A protein and the small-molecule ligand that binds it are described below.
Small molecule (SMILES): CC(=O)N[C@@H]1[C@@H](O)[C@H](O)[C@@H](CO)O[C@H]1O

Sequence of chain 1.B:
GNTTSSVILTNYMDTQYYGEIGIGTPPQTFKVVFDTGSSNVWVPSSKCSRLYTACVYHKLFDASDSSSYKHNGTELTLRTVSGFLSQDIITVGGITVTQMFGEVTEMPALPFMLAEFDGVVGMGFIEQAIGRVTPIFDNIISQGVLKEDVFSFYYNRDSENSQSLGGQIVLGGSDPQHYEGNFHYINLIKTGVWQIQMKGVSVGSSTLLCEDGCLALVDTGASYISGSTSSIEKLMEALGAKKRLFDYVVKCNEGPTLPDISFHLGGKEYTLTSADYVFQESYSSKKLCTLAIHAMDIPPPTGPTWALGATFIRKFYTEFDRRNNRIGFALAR

Binding-site contacts:
Ligand atom C7 contacts residue ASN72 of chain 1.B at 3.5 Å.
Ligand atom O5 contacts residue ASN72 of chain 1.B at 2.4 Å (h-bond).
Ligand atom C3 contacts residue ASN72 of chain 1.B at 4.0 Å.
Ligand atom O7 contacts residue ASN72 of chain 1.B at 3.5 Å (h-bond).
Ligand atom O5 contacts residue MET104 of chain 1.B at 4.0 Å.
Ligand atom N2 contacts residue THR74 of chain 1.B at 4.2 Å.
Ligand atom O6 contacts residue MET104 of chain 1.B at 3.7 Å.
Ligand atom C8 contacts residue ASN72 of chain 1.B at 3.7 Å.
Ligand atom C6 contacts residue MET104 of chain 1.B at 3.8 Å (hydrophobic).
Ligand atom C5 contacts residue ASN72 of chain 1.B at 3.6 Å.
Ligand atom C2 contacts residue ASN72 of chain 1.B at 2.8 Å.
Ligand atom N2 contacts residue ASN72 of chain 1.B at 3.1 Å (h-bond).
Ligand atom C4 contacts residue ASN72 of chain 1.B at 4.4 Å.
Ligand atom C6 contacts residue LEU89 of chain 1.B at 4.4 Å (hydrophobic).
Ligand atom C1 contacts residue ASN72 of chain 1.B at 1.4 Å.